Binding-site contacts:
Ligand atom N19 contacts residue ALA115 of chain 1.A at 3.0 Å (h-bond).
Ligand atom N20 contacts residue SER113 of chain 1.A at 3.0 Å (h-bond).
Ligand atom C12 contacts residue GOL1 of chain 1.M at 3.5 Å.
Ligand atom N23 contacts residue ASP176 of chain 1.A at 3.3 Å (salt-bridge).
Ligand atom C10 contacts residue LEU165 of chain 1.A at 3.8 Å (hydrophobic).
Ligand atom O24 contacts residue GLY44 of chain 1.A at 3.5 Å.
Ligand atom N19 contacts residue SER113 of chain 1.A at 3.4 Å (h-bond).
Ligand atom N18 contacts residue LYS64 of chain 1.A at 3.0 Å (salt-bridge).
Ligand atom C7 contacts residue LEU165 of chain 1.A at 3.5 Å (hydrophobic).
Ligand atom C16 contacts residue GLY44 of chain 1.A at 3.5 Å.
Ligand atom C16 contacts residue GLU43 of chain 1.A at 3.6 Å.
Ligand atom N23 contacts residue LYS64 of chain 1.A at 3.5 Å (salt-bridge).
Ligand atom C11 contacts residue THR175 of chain 1.A at 3.1 Å.
Ligand atom N19 contacts residue TYR114 of chain 1.A at 3.7 Å.
Ligand atom N23 contacts residue LEU112 of chain 1.A at 3.8 Å.
Ligand atom C13 contacts residue ASP176 of chain 1.A at 3.6 Å.
Ligand atom N18 contacts residue GLU83 of chain 1.A at 3.8 Å.
Ligand atom C8 contacts residue THR175 of chain 1.A at 3.7 Å.
Ligand atom C8 contacts residue VAL49 of chain 1.A at 3.8 Å (hydrophobic).
Ligand atom N17 contacts residue LEU112 of chain 1.A at 3.6 Å.
Ligand atom C1 contacts residue LEU165 of chain 1.A at 3.9 Å (hydrophobic).
Ligand atom N22 contacts residue TYR114 of chain 1.A at 3.9 Å.
Ligand atom C12 contacts residue LYS64 of chain 1.A at 3.2 Å.
Ligand atom N18 contacts residue ASP176 of chain 1.A at 3.6 Å.
Ligand atom C9 contacts residue LYS64 of chain 1.A at 3.8 Å.
Ligand atom N22 contacts residue ALA115 of chain 1.A at 3.2 Å (h-bond).
Ligand atom N23 contacts residue THR175 of chain 1.A at 3.0 Å (h-bond).
Ligand atom C5 contacts residue LEU165 of chain 1.A at 3.5 Å (hydrophobic).
Ligand atom C16 contacts residue SER47 of chain 1.A at 3.8 Å.
Ligand atom N23 contacts residue MET87 of chain 1.A at 3.8 Å.
Ligand atom N17 contacts residue THR175 of chain 1.A at 2.8 Å (h-bond).
Ligand atom N23 contacts residue GLU83 of chain 1.A at 2.8 Å (salt-bridge).
Ligand atom C4 contacts residue VAL49 of chain 1.A at 3.8 Å (hydrophobic).
Ligand atom C12 contacts residue ASP176 of chain 1.A at 3.8 Å.
Ligand atom N20 contacts residue LEU165 of chain 1.A at 3.8 Å.
Ligand atom C11 contacts residue ASP176 of chain 1.A at 3.6 Å.
Ligand atom N19 contacts residue ALA62 of chain 1.A at 3.6 Å.
Ligand atom C11 contacts residue GLU83 of chain 1.A at 3.8 Å.
Ligand atom C11 contacts residue LYS64 of chain 1.A at 3.6 Å.
Ligand atom N20 contacts residue ALA62 of chain 1.A at 3.3 Å.

This small molecule binds to this protein.
Small molecule (SMILES): C[C@@H]1COCCN1c1cc(-c2ccc3c(N)[nH]nc3c2)nc(N)n1

Sequence of chain 1.A:
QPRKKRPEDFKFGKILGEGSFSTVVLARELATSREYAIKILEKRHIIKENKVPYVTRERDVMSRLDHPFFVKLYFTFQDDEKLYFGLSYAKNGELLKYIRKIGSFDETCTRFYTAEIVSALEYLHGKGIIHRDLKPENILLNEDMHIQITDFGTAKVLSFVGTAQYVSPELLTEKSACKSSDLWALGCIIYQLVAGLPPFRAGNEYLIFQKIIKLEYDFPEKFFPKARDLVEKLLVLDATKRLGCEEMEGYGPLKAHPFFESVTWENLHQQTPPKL